Binding-site contacts:
Ligand atom C3 contacts residue ASN282 of chain 1.C at 3.8 Å.
Ligand atom C2 contacts residue ASN282 of chain 1.C at 2.4 Å.
Ligand atom C4 contacts residue ASN282 of chain 1.C at 4.2 Å.
Ligand atom C7 contacts residue ASN282 of chain 1.C at 3.1 Å.
Ligand atom N2 contacts residue ASN282 of chain 1.C at 2.9 Å (h-bond).
Ligand atom O7 contacts residue ASN282 of chain 1.C at 3.0 Å (h-bond).
Ligand atom O5 contacts residue ASN282 of chain 1.C at 2.3 Å (h-bond).
Ligand atom C5 contacts residue ASN282 of chain 1.C at 3.7 Å.
Ligand atom C8 contacts residue ASN282 of chain 1.C at 4.3 Å.
Ligand atom C1 contacts residue ASN282 of chain 1.C at 1.4 Å.
Ligand atom C8 contacts residue ASN280 of chain 1.C at 4.3 Å.
Ligand atom C8 contacts residue GLU281 of chain 1.C at 3.9 Å.

Sequence of chain 1.C:
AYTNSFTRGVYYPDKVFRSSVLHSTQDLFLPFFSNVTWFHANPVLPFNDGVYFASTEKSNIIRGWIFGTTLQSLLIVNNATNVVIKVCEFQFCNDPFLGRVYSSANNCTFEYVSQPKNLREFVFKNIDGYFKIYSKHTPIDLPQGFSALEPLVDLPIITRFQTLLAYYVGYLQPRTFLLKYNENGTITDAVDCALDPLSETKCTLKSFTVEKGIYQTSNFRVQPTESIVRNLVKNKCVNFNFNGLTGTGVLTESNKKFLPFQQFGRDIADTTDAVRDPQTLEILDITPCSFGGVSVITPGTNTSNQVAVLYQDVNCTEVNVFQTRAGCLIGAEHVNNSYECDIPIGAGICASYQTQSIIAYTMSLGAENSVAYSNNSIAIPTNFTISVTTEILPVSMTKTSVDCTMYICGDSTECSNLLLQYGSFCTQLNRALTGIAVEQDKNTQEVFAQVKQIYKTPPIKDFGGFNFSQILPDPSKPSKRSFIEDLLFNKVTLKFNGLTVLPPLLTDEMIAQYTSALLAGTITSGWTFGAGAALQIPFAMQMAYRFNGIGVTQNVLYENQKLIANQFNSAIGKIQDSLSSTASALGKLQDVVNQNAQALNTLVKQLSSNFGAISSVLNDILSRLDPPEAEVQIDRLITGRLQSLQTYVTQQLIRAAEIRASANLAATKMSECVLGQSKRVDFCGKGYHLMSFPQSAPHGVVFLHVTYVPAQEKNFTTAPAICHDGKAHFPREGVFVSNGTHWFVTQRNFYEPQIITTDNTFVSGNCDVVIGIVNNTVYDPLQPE

This small molecule binds to this protein.
Small molecule (SMILES): CC(=O)N[C@@H]1[C@@H](O)[C@H](O)[C@@H](CO)O[C@H]1O